Sequence of chain 2.A:
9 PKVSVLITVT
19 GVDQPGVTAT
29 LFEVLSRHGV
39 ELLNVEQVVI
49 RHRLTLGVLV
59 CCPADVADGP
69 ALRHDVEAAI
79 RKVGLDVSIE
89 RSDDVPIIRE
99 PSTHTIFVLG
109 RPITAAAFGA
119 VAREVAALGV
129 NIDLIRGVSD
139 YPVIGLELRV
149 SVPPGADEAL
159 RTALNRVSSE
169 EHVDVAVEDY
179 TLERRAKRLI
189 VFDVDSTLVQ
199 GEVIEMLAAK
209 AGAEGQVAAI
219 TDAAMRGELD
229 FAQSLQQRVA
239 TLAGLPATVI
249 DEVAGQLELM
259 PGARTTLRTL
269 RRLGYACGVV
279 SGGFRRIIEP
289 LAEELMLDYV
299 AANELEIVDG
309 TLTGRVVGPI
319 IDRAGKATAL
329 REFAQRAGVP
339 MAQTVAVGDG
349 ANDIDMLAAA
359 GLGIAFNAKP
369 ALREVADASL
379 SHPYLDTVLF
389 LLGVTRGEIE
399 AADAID

Sequence of chain 1.A:
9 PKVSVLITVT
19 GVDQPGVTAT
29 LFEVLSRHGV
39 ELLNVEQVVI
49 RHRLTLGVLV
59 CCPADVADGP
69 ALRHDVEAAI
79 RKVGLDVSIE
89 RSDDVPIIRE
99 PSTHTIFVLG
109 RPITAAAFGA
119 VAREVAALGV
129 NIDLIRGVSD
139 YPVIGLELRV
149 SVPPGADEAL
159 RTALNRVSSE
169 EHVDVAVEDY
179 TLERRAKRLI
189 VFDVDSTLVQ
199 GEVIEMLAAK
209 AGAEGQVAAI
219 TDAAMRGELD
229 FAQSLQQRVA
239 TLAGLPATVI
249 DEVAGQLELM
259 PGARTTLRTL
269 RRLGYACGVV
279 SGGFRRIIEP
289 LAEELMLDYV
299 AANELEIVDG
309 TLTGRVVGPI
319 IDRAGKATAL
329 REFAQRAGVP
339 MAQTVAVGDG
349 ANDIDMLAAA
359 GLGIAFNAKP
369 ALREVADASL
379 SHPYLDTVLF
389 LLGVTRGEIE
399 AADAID

Binding-site contacts:
Ligand atom N3 contacts residue GLN45 of chain 2.A at 3.6 Å (h-bond).
Ligand atom C2 contacts residue THR26 of chain 2.A at 2.8 Å.
Ligand atom C4 contacts residue ILE130 of chain 1.A at 3.3 Å (hydrophobic).
Ligand atom N1 contacts residue THR26 of chain 2.A at 4.0 Å.
Ligand atom C7 contacts residue ASN129 of chain 1.A at 3.7 Å.
Ligand atom C6 contacts residue ASN129 of chain 1.A at 3.2 Å.
Ligand atom C10 contacts residue ASP21 of chain 2.A at 2.8 Å.
Ligand atom N3 contacts residue ILE130 of chain 1.A at 3.2 Å.
Ligand atom N1 contacts residue ASP21 of chain 2.A at 3.8 Å.
Ligand atom C4 contacts residue GLN45 of chain 2.A at 4.4 Å.
Ligand atom C11 contacts residue VAL47 of chain 2.A at 4.1 Å (hydrophobic).
Ligand atom C9 contacts residue ASN129 of chain 1.A at 2.9 Å.
Ligand atom C6 contacts residue ILE130 of chain 1.A at 4.2 Å (hydrophobic).
Ligand atom C5 contacts residue ASP21 of chain 2.A at 4.2 Å.
Ligand atom C4 contacts residue ASN129 of chain 1.A at 3.7 Å.
Ligand atom C2 contacts residue ILE130 of chain 1.A at 4.2 Å (hydrophobic).
Ligand atom C5 contacts residue ILE130 of chain 1.A at 4.0 Å (hydrophobic).
Ligand atom C11 contacts residue ILE130 of chain 1.A at 3.9 Å (hydrophobic).
Ligand atom C9 contacts residue ASP21 of chain 2.A at 3.2 Å.
Ligand atom C8 contacts residue ASP21 of chain 2.A at 3.9 Å.
Ligand atom C5 contacts residue ASN129 of chain 1.A at 3.8 Å.
Ligand atom C11 contacts residue ASN129 of chain 1.A at 3.0 Å.
Ligand atom C2 contacts residue GLN45 of chain 2.A at 3.0 Å.
Ligand atom C6 contacts residue ASP21 of chain 2.A at 3.9 Å.
Ligand atom N1 contacts residue GLN45 of chain 2.A at 3.7 Å.
Ligand atom C11 contacts residue ASP21 of chain 2.A at 3.3 Å.
Ligand atom C8 contacts residue ASN129 of chain 1.A at 3.3 Å.
Ligand atom C5 contacts residue GLN45 of chain 2.A at 4.5 Å.
Ligand atom C7 contacts residue ASP21 of chain 2.A at 4.2 Å.
Ligand atom N3 contacts residue THR26 of chain 2.A at 3.5 Å (h-bond).
Ligand atom N1 contacts residue GLN22 of chain 2.A at 4.5 Å.
Ligand atom C10 contacts residue ASN129 of chain 1.A at 3.1 Å.

The small molecule below binds the protein below.
Small molecule (SMILES): c1ccc(-c2cnc[nH]2)cc1